Sequence of chain 1.C:
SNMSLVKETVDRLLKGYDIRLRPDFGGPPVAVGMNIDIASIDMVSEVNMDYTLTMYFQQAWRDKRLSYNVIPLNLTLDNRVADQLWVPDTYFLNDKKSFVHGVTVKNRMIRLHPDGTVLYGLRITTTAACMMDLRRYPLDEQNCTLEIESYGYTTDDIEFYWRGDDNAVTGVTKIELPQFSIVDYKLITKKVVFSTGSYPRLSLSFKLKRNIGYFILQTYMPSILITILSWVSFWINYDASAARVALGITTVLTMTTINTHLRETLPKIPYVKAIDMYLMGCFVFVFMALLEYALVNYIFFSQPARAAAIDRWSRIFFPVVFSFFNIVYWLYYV

Binding-site contacts:
Ligand atom C1 contacts residue ASN111 of chain 1.D at 1.4 Å.
Ligand atom N2 contacts residue ASN111 of chain 1.D at 2.6 Å (h-bond).
Ligand atom N2 contacts residue ASP89 of chain 1.C at 3.2 Å (salt-bridge).
Ligand atom O5 contacts residue PRO115 of chain 1.D at 3.7 Å.
Ligand atom C8 contacts residue ASN111 of chain 1.D at 4.2 Å.
Ligand atom O6 contacts residue PRO115 of chain 1.D at 4.3 Å.
Ligand atom C2 contacts residue ASN111 of chain 1.D at 2.2 Å.
Ligand atom C5 contacts residue PRO115 of chain 1.D at 3.8 Å (hydrophobic).
Ligand atom C8 contacts residue ASP89 of chain 1.C at 4.3 Å.
Ligand atom O4 contacts residue ASP89 of chain 1.C at 4.2 Å.
Ligand atom C6 contacts residue PRO115 of chain 1.D at 3.7 Å (hydrophobic).
Ligand atom C2 contacts residue ASP89 of chain 1.C at 3.8 Å.
Ligand atom O6 contacts residue THR113 of chain 1.D at 4.0 Å.
Ligand atom C1 contacts residue PRO115 of chain 1.D at 4.2 Å (hydrophobic).
Ligand atom C7 contacts residue ASP89 of chain 1.C at 4.2 Å.
Ligand atom O7 contacts residue ASN111 of chain 1.D at 3.3 Å (h-bond).
Ligand atom C1 contacts residue ASP89 of chain 1.C at 4.3 Å.
Ligand atom C6 contacts residue MET114 of chain 1.D at 3.7 Å (hydrophobic).
Ligand atom C4 contacts residue ASN111 of chain 1.D at 4.1 Å.
Ligand atom O3 contacts residue ASP89 of chain 1.C at 3.8 Å.
Ligand atom C5 contacts residue ASN111 of chain 1.D at 3.6 Å.
Ligand atom C7 contacts residue ASN111 of chain 1.D at 3.1 Å.
Ligand atom C3 contacts residue ASP89 of chain 1.C at 3.5 Å.
Ligand atom C8 contacts residue MET114 of chain 1.D at 4.0 Å (hydrophobic).
Ligand atom O6 contacts residue MET114 of chain 1.D at 3.5 Å (h-bond).
Ligand atom C3 contacts residue ASN111 of chain 1.D at 3.6 Å.
Ligand atom O5 contacts residue ASN111 of chain 1.D at 2.4 Å (h-bond).

The protein below binds the small molecule below.
Small molecule (SMILES): CC(=O)N[C@H]1[C@H](O[C@H]2[C@H](O)[C@@H](NC(C)=O)CO[C@@H]2CO)O[C@H](CO)[C@@H](O[C@@H]2O[C@H](CO)[C@@H](O)[C@H](O)[C@@H]2O)[C@@H]1O

Sequence of chain 1.D:
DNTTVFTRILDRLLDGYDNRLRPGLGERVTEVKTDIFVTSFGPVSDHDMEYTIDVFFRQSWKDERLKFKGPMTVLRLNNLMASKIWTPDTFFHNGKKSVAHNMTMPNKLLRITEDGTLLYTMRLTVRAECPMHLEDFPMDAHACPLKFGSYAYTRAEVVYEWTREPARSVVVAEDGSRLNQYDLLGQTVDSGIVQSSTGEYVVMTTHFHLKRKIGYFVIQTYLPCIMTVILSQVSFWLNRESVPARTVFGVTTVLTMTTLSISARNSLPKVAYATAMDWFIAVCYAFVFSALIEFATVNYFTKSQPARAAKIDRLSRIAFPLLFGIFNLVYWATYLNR